Sequence of chain 1.B:
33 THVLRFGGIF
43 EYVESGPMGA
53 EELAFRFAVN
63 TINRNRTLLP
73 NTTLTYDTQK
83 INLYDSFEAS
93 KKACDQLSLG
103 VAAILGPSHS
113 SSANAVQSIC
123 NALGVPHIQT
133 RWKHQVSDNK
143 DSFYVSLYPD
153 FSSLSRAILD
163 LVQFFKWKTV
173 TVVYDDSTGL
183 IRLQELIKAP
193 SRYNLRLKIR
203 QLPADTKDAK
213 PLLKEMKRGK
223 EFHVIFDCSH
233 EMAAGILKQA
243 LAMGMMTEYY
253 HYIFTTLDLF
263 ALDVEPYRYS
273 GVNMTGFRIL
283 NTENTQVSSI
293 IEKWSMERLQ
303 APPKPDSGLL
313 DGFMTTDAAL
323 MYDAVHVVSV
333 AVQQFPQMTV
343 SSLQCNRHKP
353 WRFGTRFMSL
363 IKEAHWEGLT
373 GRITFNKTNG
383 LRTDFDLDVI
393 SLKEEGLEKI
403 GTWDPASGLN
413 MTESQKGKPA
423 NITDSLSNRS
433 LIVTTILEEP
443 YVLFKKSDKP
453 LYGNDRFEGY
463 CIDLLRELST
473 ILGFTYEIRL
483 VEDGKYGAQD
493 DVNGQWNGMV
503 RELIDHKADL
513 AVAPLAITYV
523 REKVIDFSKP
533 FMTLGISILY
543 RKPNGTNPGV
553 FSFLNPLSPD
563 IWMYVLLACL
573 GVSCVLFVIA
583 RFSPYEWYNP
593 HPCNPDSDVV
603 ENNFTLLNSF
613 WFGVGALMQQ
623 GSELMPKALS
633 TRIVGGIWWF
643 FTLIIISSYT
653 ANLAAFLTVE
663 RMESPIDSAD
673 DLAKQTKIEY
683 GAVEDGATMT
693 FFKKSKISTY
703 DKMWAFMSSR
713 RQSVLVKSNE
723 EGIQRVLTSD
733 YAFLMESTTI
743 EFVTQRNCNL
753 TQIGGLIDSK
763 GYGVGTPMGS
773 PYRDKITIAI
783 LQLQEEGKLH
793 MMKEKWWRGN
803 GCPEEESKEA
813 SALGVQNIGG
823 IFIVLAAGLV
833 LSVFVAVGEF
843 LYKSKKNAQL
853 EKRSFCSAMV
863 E

Binding-site contacts:
Ligand atom O7 contacts residue TYR251 of chain 1.B at 4.3 Å.
Ligand atom O7 contacts residue ASN275 of chain 1.B at 2.9 Å (h-bond).
Ligand atom O7 contacts residue GLU250 of chain 1.B at 3.3 Å (salt-bridge).
Ligand atom C4 contacts residue ASN275 of chain 1.B at 4.2 Å.
Ligand atom C3 contacts residue LYS395 of chain 1.B at 4.0 Å.
Ligand atom C3 contacts residue ASN275 of chain 1.B at 3.8 Å.
Ligand atom C5 contacts residue ASN275 of chain 1.B at 3.7 Å.
Ligand atom O7 contacts residue TYR252 of chain 1.B at 4.1 Å.
Ligand atom C1 contacts residue VAL274 of chain 1.B at 4.3 Å (hydrophobic).
Ligand atom O5 contacts residue LEU394 of chain 1.B at 3.8 Å.
Ligand atom O5 contacts residue ASN275 of chain 1.B at 2.4 Å (h-bond).
Ligand atom C2 contacts residue ASN275 of chain 1.B at 2.5 Å.
Ligand atom C5 contacts residue LYS395 of chain 1.B at 4.1 Å.
Ligand atom C1 contacts residue GLY273 of chain 1.B at 3.5 Å.
Ligand atom C8 contacts residue GLU250 of chain 1.B at 3.5 Å.
Ligand atom C7 contacts residue GLU250 of chain 1.B at 3.8 Å.
Ligand atom O3 contacts residue LYS395 of chain 1.B at 4.0 Å.
Ligand atom C1 contacts residue ASN275 of chain 1.B at 1.4 Å.
Ligand atom O5 contacts residue VAL274 of chain 1.B at 4.0 Å.
Ligand atom C7 contacts residue ASN275 of chain 1.B at 3.2 Å.
Ligand atom C2 contacts residue LYS395 of chain 1.B at 4.0 Å.
Ligand atom O5 contacts residue LYS395 of chain 1.B at 4.1 Å.
Ligand atom C6 contacts residue LEU394 of chain 1.B at 4.0 Å (hydrophobic).
Ligand atom C6 contacts residue LYS395 of chain 1.B at 4.0 Å.
Ligand atom C5 contacts residue GLY273 of chain 1.B at 4.0 Å.
Ligand atom O5 contacts residue GLY273 of chain 1.B at 3.7 Å.
Ligand atom C4 contacts residue LYS395 of chain 1.B at 3.4 Å.
Ligand atom O4 contacts residue LYS395 of chain 1.B at 4.2 Å.
Ligand atom N2 contacts residue ASN275 of chain 1.B at 2.9 Å (h-bond).

The protein below binds the small molecule below.
Small molecule (SMILES): CC(=O)N[C@@H]1[C@@H](O)[C@H](O)[C@@H](CO)O[C@H]1O